Sequence of chain 1.A:
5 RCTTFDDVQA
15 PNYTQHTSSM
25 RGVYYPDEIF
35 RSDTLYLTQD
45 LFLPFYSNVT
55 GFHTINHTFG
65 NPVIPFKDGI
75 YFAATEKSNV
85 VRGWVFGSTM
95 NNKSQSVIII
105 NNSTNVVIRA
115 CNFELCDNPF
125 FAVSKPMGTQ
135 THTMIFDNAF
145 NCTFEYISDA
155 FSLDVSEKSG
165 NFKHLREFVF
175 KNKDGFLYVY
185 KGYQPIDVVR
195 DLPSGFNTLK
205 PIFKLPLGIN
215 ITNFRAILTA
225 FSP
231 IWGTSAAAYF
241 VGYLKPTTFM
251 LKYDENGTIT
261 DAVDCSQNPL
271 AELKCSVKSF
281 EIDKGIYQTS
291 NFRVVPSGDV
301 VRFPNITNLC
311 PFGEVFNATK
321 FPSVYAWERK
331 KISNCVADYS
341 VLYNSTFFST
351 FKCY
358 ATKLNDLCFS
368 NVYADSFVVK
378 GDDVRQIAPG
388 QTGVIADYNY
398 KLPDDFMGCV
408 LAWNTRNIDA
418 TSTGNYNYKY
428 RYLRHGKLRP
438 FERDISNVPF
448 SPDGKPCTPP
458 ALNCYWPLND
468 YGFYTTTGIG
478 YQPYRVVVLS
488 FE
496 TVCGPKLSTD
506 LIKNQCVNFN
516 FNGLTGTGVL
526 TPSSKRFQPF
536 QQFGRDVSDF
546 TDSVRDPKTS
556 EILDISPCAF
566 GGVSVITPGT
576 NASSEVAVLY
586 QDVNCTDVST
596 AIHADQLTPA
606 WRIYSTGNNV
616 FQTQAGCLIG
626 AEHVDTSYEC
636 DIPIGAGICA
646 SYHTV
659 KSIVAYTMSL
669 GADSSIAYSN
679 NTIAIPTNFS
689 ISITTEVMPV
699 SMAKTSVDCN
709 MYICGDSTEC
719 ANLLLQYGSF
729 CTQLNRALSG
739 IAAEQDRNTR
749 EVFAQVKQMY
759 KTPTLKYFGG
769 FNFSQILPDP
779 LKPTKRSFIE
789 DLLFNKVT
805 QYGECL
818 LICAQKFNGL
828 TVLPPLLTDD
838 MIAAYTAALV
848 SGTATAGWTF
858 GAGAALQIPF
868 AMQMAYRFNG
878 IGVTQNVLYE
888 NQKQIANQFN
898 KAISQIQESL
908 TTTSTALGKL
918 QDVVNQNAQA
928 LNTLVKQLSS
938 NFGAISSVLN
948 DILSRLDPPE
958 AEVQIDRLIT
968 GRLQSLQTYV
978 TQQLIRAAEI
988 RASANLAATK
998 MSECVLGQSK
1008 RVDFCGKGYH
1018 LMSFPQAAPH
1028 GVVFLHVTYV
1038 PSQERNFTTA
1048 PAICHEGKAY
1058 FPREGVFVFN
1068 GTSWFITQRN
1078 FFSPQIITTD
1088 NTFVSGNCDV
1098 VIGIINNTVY

Binding-site contacts:
Ligand atom C8 contacts residue GLN891 of chain 1.A at 3.8 Å.
Ligand atom O6 contacts residue ASN686 of chain 1.A at 4.3 Å.
Ligand atom C8 contacts residue ASN894 of chain 1.A at 4.0 Å.
Ligand atom O7 contacts residue GLN891 of chain 1.A at 4.1 Å.
Ligand atom C7 contacts residue GLN891 of chain 1.A at 4.3 Å.
Ligand atom N2 contacts residue ASN686 of chain 1.A at 3.0 Å (h-bond).
Ligand atom C1 contacts residue ASN686 of chain 1.A at 1.4 Å.
Ligand atom O5 contacts residue ASN686 of chain 1.A at 2.2 Å (h-bond).
Ligand atom O6 contacts residue GLN895 of chain 1.A at 3.8 Å.
Ligand atom C4 contacts residue ASN686 of chain 1.A at 4.2 Å.
Ligand atom O7 contacts residue ASN686 of chain 1.A at 4.4 Å.
Ligand atom C7 contacts residue ASN686 of chain 1.A at 3.9 Å.
Ligand atom C2 contacts residue ASN686 of chain 1.A at 2.4 Å.
Ligand atom O6 contacts residue PHE687 of chain 1.A at 4.1 Å.
Ligand atom C6 contacts residue GLN895 of chain 1.A at 3.8 Å.
Ligand atom C3 contacts residue ASN686 of chain 1.A at 3.8 Å.
Ligand atom C5 contacts residue ASN686 of chain 1.A at 3.6 Å.

The small molecule below binds the protein below.
Small molecule (SMILES): CC(=O)N[C@H]1[C@H](O[C@H]2[C@H](O)[C@@H](NC(C)=O)CO[C@@H]2CO)O[C@H](CO)[C@@H](O[C@@H]2O[C@H](CO)[C@@H](O)[C@H](O)[C@@H]2O)[C@@H]1O